The protein below binds the small molecule below.
Small molecule (SMILES): CC(=O)N[C@@H]1[C@@H](O)[C@H](O)[C@@H](CO)O[C@H]1O

Sequence of chain 1.C:
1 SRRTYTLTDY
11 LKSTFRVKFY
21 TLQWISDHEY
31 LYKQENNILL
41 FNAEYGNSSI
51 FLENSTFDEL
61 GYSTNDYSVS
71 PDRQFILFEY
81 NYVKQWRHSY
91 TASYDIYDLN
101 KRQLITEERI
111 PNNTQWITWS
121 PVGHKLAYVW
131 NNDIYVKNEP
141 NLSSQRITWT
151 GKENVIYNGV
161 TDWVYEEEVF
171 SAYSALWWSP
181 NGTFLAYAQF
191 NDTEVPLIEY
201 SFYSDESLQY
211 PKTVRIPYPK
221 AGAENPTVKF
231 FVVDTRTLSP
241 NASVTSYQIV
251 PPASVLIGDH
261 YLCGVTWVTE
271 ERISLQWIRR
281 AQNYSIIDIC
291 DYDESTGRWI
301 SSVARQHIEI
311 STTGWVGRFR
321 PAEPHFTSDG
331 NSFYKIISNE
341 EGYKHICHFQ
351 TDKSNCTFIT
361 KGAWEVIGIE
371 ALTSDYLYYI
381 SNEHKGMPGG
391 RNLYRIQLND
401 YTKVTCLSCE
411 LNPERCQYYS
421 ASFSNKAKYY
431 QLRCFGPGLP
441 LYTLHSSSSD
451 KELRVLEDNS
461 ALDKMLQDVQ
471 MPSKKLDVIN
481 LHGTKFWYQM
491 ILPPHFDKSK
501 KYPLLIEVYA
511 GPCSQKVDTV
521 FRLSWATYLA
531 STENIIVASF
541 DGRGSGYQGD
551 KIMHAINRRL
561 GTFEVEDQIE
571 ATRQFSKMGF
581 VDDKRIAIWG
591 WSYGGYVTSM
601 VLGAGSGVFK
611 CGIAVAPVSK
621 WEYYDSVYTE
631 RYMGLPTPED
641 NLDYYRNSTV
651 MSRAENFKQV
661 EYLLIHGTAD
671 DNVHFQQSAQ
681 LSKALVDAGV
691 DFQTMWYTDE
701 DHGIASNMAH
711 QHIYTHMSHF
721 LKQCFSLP

Binding-site contacts:
Ligand atom C3 contacts residue ASN283 of chain 1.C at 3.8 Å.
Ligand atom C5 contacts residue ASN283 of chain 1.C at 3.7 Å.
Ligand atom O6 contacts residue ARG558 of chain 1.C at 3.5 Å (salt-bridge).
Ligand atom C1 contacts residue ALA281 of chain 1.C at 4.3 Å (hydrophobic).
Ligand atom O6 contacts residue ASP640 of chain 1.C at 4.0 Å.
Ligand atom C7 contacts residue ASN283 of chain 1.C at 3.1 Å.
Ligand atom O5 contacts residue ALA281 of chain 1.C at 3.8 Å.
Ligand atom O7 contacts residue SER311 of chain 1.C at 3.7 Å.
Ligand atom C7 contacts residue SER311 of chain 1.C at 4.1 Å.
Ligand atom C5 contacts residue ALA281 of chain 1.C at 4.0 Å (hydrophobic).
Ligand atom O7 contacts residue ASN283 of chain 1.C at 3.6 Å.
Ligand atom C8 contacts residue THR312 of chain 1.C at 4.2 Å.
Ligand atom O5 contacts residue ASN283 of chain 1.C at 2.4 Å (h-bond).
Ligand atom C2 contacts residue ASN283 of chain 1.C at 2.4 Å.
Ligand atom N2 contacts residue ASN283 of chain 1.C at 2.9 Å (h-bond).
Ligand atom C6 contacts residue ALA281 of chain 1.C at 4.0 Å (hydrophobic).
Ligand atom C4 contacts residue ASN283 of chain 1.C at 4.2 Å.
Ligand atom C1 contacts residue ASN283 of chain 1.C at 1.4 Å.
Ligand atom C8 contacts residue SER311 of chain 1.C at 4.0 Å.
Ligand atom C8 contacts residue ASN283 of chain 1.C at 3.8 Å.